Sequence of chain 1.A:
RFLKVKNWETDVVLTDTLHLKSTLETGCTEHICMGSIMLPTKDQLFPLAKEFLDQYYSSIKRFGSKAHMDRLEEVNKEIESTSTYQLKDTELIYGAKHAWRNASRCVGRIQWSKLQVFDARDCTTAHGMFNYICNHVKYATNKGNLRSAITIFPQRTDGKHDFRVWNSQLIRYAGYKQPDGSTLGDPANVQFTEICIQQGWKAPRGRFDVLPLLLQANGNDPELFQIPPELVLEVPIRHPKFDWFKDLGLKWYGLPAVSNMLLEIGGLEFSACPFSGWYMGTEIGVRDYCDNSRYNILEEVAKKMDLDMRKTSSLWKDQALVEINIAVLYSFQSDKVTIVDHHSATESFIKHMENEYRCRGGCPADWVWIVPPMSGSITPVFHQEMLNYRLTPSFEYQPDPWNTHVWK

Binding-site contacts:
Ligand atom N02 contacts residue MET293 of chain 1.A at 4.0 Å.
Ligand atom C02 contacts residue HEM1 of chain 1.C at 3.6 Å.
Ligand atom C12 contacts residue GLN182 of chain 1.A at 3.6 Å.
Ligand atom C23 contacts residue HEM1 of chain 1.C at 3.9 Å.
Ligand atom C05 contacts residue VAL271 of chain 1.A at 3.8 Å (hydrophobic).
Ligand atom N01 contacts residue GLU296 of chain 1.A at 2.7 Å (salt-bridge).
Ligand atom C12 contacts residue TYR292 of chain 1.A at 3.5 Å (hydrophobic).
Ligand atom N11 contacts residue GLN182 of chain 1.A at 3.4 Å.
Ligand atom C02 contacts residue TRP291 of chain 1.A at 3.8 Å (hydrophobic).
Ligand atom N02 contacts residue TYR292 of chain 1.A at 3.7 Å.
Ligand atom C07 contacts residue GLY290 of chain 1.A at 3.6 Å.
Ligand atom C24 contacts residue GLN182 of chain 1.A at 3.6 Å.
Ligand atom C07 contacts residue PHE288 of chain 1.A at 3.7 Å (hydrophobic).
Ligand atom C08 contacts residue GLU296 of chain 1.A at 3.4 Å.
Ligand atom N01 contacts residue PRO269 of chain 1.A at 3.9 Å.
Ligand atom C07 contacts residue HEM1 of chain 1.C at 3.4 Å.
Ligand atom C26 contacts residue ARG307 of chain 1.A at 3.6 Å.
Ligand atom C16 contacts residue GLN182 of chain 1.A at 3.5 Å.
Ligand atom C04 contacts residue HEM1 of chain 1.C at 3.9 Å.
Ligand atom C09 contacts residue GLU296 of chain 1.A at 3.9 Å.
Ligand atom C15 contacts residue GLN182 of chain 1.A at 3.6 Å.
Ligand atom C09 contacts residue PRO269 of chain 1.A at 3.8 Å (hydrophobic).
Ligand atom C23 contacts residue GLN182 of chain 1.A at 3.5 Å.
Ligand atom C24 contacts residue ARG185 of chain 1.A at 4.0 Å.
Ligand atom N02 contacts residue TRP291 of chain 1.A at 2.9 Å (h-bond).
Ligand atom C02 contacts residue PRO269 of chain 1.A at 3.9 Å (hydrophobic).
Ligand atom C25 contacts residue ARG307 of chain 1.A at 3.9 Å.
Ligand atom N02 contacts residue HEM1 of chain 1.C at 3.3 Å.
Ligand atom C14 contacts residue GLN182 of chain 1.A at 3.9 Å.
Ligand atom C08 contacts residue HEM1 of chain 1.C at 3.7 Å.
Ligand atom C03 contacts residue HEM1 of chain 1.C at 3.2 Å.
Ligand atom C02 contacts residue GLU296 of chain 1.A at 3.5 Å.
Ligand atom C06 contacts residue GLU296 of chain 1.A at 3.5 Å.
Ligand atom N02 contacts residue GLU296 of chain 1.A at 2.7 Å (salt-bridge).
Ligand atom N11 contacts residue TYR292 of chain 1.A at 3.5 Å (h-bond).
Ligand atom C07 contacts residue SER289 of chain 1.A at 3.9 Å.
Ligand atom C13 contacts residue GLN182 of chain 1.A at 3.9 Å.
Ligand atom N11 contacts residue TYR266 of chain 1.A at 3.0 Å (h-bond).
Ligand atom C16 contacts residue TYR266 of chain 1.A at 3.6 Å (hydrophobic).
Ligand atom C03 contacts residue PRO269 of chain 1.A at 4.0 Å (hydrophobic).

This protein binds this small molecule.
Small molecule (SMILES): Cc1cc(N)nc(CCc2cncc(C3CCN(C)CC3)c2)c1